Binding-site contacts:
Ligand atom CAP contacts residue ILE399 of chain 1.A at 3.9 Å (hydrophobic).
Ligand atom CAK contacts residue VAL402 of chain 1.A at 3.2 Å (hydrophobic).
Ligand atom CAZ contacts residue GLU403 of chain 1.A at 3.8 Å.
Ligand atom CAL contacts residue PHE425 of chain 1.A at 3.7 Å (hydrophobic).
Ligand atom CAX contacts residue GLY423 of chain 1.A at 3.3 Å.
Ligand atom CBG contacts residue ILE399 of chain 1.A at 3.5 Å (hydrophobic).
Ligand atom CAP contacts residue ILE398 of chain 1.A at 3.8 Å (hydrophobic).
Ligand atom OAW contacts residue MET603 of chain 1.A at 3.8 Å.
Ligand atom CAC contacts residue TYR339 of chain 1.A at 3.6 Å (hydrophobic).
Ligand atom CAQ contacts residue ILE398 of chain 1.A at 3.7 Å (hydrophobic).
Ligand atom CAP contacts residue GLY395 of chain 1.A at 3.9 Å.
Ligand atom OAF contacts residue TYR467 of chain 1.A at 3.8 Å.
Ligand atom OAF contacts residue GLY423 of chain 1.A at 3.1 Å.
Ligand atom CAC contacts residue ILE335 of chain 1.A at 3.8 Å (hydrophobic).
Ligand atom CAA contacts residue VAL391 of chain 1.A at 3.7 Å (hydrophobic).
Ligand atom CAY contacts residue HIS426 of chain 1.A at 3.8 Å.
Ligand atom CAD contacts residue LEU332 of chain 1.A at 3.6 Å (hydrophobic).
Ligand atom CAE contacts residue LEU332 of chain 1.A at 4.0 Å (hydrophobic).
Ligand atom CAV contacts residue LYS607 of chain 1.A at 3.8 Å.
Ligand atom OAF contacts residue ARG470 of chain 1.A at 3.7 Å.
Ligand atom CAM contacts residue HIS426 of chain 1.A at 3.5 Å.
Ligand atom OAG contacts residue PHE425 of chain 1.A at 3.0 Å (h-bond).
Ligand atom CAM contacts residue TYR467 of chain 1.A at 3.6 Å (hydrophobic).
Ligand atom CAN contacts residue TYR339 of chain 1.A at 3.8 Å (hydrophobic).
Ligand atom OAH contacts residue GLY423 of chain 1.A at 3.5 Å.
Ligand atom CAJ contacts residue TYR339 of chain 1.A at 3.8 Å (hydrophobic).
Ligand atom CAL contacts residue HIS426 of chain 1.A at 3.2 Å.
Ligand atom CAK contacts residue ILE399 of chain 1.A at 3.9 Å (hydrophobic).
Ligand atom OAF contacts residue PHE425 of chain 1.A at 3.3 Å.
Ligand atom CAX contacts residue TYR467 of chain 1.A at 3.8 Å (hydrophobic).
Ligand atom OAH contacts residue ARG470 of chain 1.A at 4.0 Å.
Ligand atom CAV contacts residue GLU403 of chain 1.A at 3.1 Å.
Ligand atom CAN contacts residue GLY395 of chain 1.A at 3.9 Å.
Ligand atom CAI contacts residue GLU403 of chain 1.A at 3.6 Å.
Ligand atom CBF contacts residue ILE429 of chain 1.A at 3.8 Å (hydrophobic).
Ligand atom CAQ contacts residue ILE399 of chain 1.A at 3.5 Å (hydrophobic).
Ligand atom OAG contacts residue HIS426 of chain 1.A at 3.4 Å (h-bond).
Ligand atom CAR contacts residue TYR467 of chain 1.A at 3.7 Å (hydrophobic).
Ligand atom OAW contacts residue HIS426 of chain 1.A at 3.9 Å.
Ligand atom CAI contacts residue VAL402 of chain 1.A at 3.6 Å (hydrophobic).

This protein binds this small molecule.
Small molecule (SMILES): CC(C)CCC[C@@H](C)[C@H]1CC[C@H]2[C@@H]3CC=C4C[C@@H](OC(=O)CCC(=O)O)CC[C@]4(C)[C@H]3CC[C@]12C

Sequence of chain 1.A:
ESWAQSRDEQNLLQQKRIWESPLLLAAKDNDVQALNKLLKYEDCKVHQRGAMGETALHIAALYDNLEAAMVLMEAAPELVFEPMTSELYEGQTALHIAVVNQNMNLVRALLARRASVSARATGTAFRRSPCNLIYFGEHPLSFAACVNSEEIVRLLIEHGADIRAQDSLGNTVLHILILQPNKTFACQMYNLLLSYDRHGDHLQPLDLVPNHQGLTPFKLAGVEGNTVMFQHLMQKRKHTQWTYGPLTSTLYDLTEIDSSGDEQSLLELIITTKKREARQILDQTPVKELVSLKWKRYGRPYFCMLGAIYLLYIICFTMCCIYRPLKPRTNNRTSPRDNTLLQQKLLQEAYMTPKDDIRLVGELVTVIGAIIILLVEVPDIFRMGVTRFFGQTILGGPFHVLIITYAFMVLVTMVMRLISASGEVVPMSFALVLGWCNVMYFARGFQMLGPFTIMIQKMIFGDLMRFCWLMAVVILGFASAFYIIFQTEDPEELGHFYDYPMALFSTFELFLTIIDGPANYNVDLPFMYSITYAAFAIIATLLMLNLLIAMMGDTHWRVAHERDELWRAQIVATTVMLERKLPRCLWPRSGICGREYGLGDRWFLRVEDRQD